Binding-site contacts:
Ligand atom C8 contacts residue ILE296 of chain 1.G at 4.5 Å (hydrophobic).
Ligand atom C3 contacts residue ASN297 of chain 1.G at 3.9 Å.
Ligand atom C7 contacts residue ASN297 of chain 1.G at 3.4 Å.
Ligand atom C2 contacts residue ASN297 of chain 1.G at 2.5 Å.
Ligand atom O7 contacts residue ASN297 of chain 1.G at 3.4 Å (h-bond).
Ligand atom O7 contacts residue ASN333 of chain 1.G at 4.1 Å.
Ligand atom C8 contacts residue ASN333 of chain 1.G at 3.4 Å.
Ligand atom N2 contacts residue ASN297 of chain 1.G at 3.0 Å (h-bond).
Ligand atom C5 contacts residue ASN297 of chain 1.G at 3.8 Å.
Ligand atom C8 contacts residue ASN297 of chain 1.G at 4.0 Å.
Ligand atom O5 contacts residue ASN297 of chain 1.G at 2.5 Å (h-bond).
Ligand atom C1 contacts residue ARG444 of chain 1.G at 4.0 Å.
Ligand atom O3 contacts residue GLN295 of chain 1.G at 4.1 Å.
Ligand atom C3 contacts residue GLN295 of chain 1.G at 3.5 Å.
Ligand atom N2 contacts residue GLN295 of chain 1.G at 2.9 Å (h-bond).
Ligand atom C8 contacts residue GLN295 of chain 1.G at 3.2 Å.
Ligand atom C7 contacts residue GLN295 of chain 1.G at 3.9 Å.
Ligand atom C1 contacts residue GLN295 of chain 1.G at 3.8 Å.
Ligand atom C8 contacts residue VAL334 of chain 1.G at 4.3 Å (hydrophobic).
Ligand atom C7 contacts residue ASN333 of chain 1.G at 4.1 Å.
Ligand atom C2 contacts residue GLN295 of chain 1.G at 3.6 Å.
Ligand atom O5 contacts residue ARG444 of chain 1.G at 3.4 Å (salt-bridge).
Ligand atom O7 contacts residue SER413 of chain 1.G at 4.5 Å.
Ligand atom C8 contacts residue SER335 of chain 1.G at 3.7 Å.
Ligand atom C4 contacts residue ASN297 of chain 1.G at 4.3 Å.
Ligand atom C1 contacts residue ASN297 of chain 1.G at 1.5 Å.

Sequence of chain 1.G:
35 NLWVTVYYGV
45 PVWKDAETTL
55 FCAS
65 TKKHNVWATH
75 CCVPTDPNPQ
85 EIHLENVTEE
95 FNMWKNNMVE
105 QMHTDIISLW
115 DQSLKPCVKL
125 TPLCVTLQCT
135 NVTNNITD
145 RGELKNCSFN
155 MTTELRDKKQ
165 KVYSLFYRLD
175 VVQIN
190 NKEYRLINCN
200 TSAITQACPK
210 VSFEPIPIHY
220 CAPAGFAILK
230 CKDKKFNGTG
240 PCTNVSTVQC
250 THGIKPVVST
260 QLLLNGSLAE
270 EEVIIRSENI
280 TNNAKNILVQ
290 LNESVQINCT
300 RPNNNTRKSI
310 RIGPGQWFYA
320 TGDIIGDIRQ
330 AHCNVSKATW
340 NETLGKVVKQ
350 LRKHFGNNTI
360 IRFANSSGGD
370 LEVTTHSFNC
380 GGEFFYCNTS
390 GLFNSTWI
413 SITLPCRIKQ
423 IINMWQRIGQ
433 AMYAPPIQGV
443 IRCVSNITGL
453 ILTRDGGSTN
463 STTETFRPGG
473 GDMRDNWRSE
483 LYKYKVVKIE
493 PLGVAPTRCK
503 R

A small-molecule ligand and the protein it binds are described below.
Small molecule (SMILES): CC(=O)N[C@@H]1[C@@H](O)[C@H](O)[C@@H](CO)O[C@H]1O